The protein below binds the small molecule below.
Small molecule (SMILES): CC(=O)N[C@H]1[C@H](O[C@H]2[C@H](O)[C@@H](NC(C)=O)CO[C@@H]2CO)O[C@H](CO)[C@@H](O[C@H]2O[C@H](CO)[C@@H](O)[C@H](O)[C@@H]2O)[C@@H]1O

Sequence of chain 1.C:
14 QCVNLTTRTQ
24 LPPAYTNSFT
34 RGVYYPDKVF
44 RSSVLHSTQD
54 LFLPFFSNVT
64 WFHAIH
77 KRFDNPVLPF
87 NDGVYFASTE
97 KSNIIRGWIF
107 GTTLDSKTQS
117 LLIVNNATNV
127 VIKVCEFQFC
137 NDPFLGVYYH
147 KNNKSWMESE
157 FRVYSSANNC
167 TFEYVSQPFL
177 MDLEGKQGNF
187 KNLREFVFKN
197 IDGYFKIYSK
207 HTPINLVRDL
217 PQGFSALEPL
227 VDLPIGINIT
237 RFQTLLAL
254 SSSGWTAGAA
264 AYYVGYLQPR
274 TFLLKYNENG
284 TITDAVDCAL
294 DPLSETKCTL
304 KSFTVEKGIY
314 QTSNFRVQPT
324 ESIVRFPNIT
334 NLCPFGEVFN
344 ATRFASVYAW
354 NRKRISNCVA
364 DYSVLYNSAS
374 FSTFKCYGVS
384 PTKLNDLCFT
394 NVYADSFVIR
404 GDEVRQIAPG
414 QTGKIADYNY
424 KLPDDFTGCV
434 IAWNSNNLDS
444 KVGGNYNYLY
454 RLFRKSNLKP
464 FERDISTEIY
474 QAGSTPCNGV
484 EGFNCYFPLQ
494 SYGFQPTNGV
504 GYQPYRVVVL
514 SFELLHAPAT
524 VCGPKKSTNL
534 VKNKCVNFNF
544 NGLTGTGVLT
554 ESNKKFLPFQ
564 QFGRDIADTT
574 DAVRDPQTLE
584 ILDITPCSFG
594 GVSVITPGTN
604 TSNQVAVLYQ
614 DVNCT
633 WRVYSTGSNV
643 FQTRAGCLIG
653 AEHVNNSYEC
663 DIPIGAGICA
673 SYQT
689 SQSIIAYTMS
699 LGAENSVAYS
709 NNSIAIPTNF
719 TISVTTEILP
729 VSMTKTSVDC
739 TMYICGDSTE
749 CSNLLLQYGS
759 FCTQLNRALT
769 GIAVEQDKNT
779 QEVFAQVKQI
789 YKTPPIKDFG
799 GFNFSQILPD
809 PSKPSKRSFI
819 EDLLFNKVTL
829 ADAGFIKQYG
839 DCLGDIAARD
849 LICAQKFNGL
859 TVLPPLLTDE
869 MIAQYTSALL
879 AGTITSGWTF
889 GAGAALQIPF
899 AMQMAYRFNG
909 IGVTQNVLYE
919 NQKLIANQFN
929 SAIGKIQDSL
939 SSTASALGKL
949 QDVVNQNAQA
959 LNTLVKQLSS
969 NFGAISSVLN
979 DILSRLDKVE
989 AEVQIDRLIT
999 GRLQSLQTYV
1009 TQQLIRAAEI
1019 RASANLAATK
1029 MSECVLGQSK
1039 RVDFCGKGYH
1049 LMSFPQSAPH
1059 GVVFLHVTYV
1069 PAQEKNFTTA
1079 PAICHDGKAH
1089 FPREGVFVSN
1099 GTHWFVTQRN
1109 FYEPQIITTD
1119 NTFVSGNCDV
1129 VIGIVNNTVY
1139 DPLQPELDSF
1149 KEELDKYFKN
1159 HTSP

Sequence of chain 1.A:
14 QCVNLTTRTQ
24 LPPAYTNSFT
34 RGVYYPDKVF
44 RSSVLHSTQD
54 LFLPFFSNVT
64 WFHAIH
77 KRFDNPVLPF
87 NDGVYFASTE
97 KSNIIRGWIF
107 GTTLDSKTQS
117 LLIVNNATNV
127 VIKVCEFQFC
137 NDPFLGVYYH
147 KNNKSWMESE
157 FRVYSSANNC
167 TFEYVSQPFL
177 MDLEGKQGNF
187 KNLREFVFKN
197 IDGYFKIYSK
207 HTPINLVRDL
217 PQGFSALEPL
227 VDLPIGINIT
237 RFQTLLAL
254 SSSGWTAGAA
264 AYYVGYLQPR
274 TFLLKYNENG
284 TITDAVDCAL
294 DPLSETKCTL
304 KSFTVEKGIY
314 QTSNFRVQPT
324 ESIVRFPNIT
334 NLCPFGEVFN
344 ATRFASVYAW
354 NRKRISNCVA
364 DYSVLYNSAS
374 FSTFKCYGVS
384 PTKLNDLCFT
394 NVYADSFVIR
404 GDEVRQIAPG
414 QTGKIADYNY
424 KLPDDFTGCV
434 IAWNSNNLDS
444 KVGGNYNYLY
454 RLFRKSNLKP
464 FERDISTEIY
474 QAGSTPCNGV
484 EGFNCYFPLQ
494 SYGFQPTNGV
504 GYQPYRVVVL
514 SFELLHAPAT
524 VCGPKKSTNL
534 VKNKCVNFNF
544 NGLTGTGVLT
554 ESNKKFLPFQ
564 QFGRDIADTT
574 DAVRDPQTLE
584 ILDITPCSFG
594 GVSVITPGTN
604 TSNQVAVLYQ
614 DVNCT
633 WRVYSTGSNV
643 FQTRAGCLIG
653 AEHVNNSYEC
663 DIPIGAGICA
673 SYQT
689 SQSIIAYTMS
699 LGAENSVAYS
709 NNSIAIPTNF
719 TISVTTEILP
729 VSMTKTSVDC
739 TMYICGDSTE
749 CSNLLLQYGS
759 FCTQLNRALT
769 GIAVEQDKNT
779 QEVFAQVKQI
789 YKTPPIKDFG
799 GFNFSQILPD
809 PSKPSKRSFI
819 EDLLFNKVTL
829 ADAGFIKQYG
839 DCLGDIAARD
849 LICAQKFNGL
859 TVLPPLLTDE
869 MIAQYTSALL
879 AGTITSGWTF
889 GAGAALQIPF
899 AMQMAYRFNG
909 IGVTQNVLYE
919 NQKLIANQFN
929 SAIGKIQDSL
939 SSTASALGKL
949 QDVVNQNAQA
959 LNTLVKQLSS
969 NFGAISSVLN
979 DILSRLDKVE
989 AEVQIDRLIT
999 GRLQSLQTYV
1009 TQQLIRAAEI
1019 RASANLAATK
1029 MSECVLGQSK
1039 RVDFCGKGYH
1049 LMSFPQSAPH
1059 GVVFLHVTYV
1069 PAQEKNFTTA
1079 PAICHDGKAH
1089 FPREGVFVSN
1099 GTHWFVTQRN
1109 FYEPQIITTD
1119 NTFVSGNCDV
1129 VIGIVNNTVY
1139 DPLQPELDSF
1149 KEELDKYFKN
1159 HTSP

Binding-site contacts:
Ligand atom C2 contacts residue ASN616 of chain 1.C at 2.5 Å.
Ligand atom C8 contacts residue ILE834 of chain 1.A at 3.6 Å (hydrophobic).
Ligand atom C5 contacts residue ASN616 of chain 1.C at 3.7 Å.
Ligand atom C7 contacts residue ILE834 of chain 1.A at 4.2 Å (hydrophobic).
Ligand atom C7 contacts residue GLN644 of chain 1.C at 4.3 Å.
Ligand atom O5 contacts residue ASN616 of chain 1.C at 2.4 Å (h-bond).
Ligand atom N2 contacts residue GLN644 of chain 1.C at 4.4 Å.
Ligand atom C8 contacts residue GLN644 of chain 1.C at 3.7 Å.
Ligand atom O7 contacts residue ILE834 of chain 1.A at 3.6 Å.
Ligand atom C8 contacts residue ASN616 of chain 1.C at 4.4 Å.
Ligand atom O6 contacts residue THR618 of chain 1.C at 4.0 Å.
Ligand atom O7 contacts residue ASN616 of chain 1.C at 3.4 Å (h-bond).
Ligand atom C4 contacts residue ASN616 of chain 1.C at 4.3 Å.
Ligand atom C7 contacts residue ASN616 of chain 1.C at 3.3 Å.
Ligand atom N2 contacts residue ASN616 of chain 1.C at 2.9 Å (h-bond).
Ligand atom C8 contacts residue THR645 of chain 1.C at 4.0 Å.
Ligand atom C3 contacts residue ASN616 of chain 1.C at 3.8 Å.
Ligand atom C1 contacts residue ASN616 of chain 1.C at 1.4 Å.
Ligand atom C8 contacts residue ARG646 of chain 1.C at 4.3 Å.